Binding-site contacts:
Ligand atom C4 contacts residue ILE46 of chain 1.A at 4.1 Å (hydrophobic).
Ligand atom C26 contacts residue GLN188 of chain 1.A at 3.8 Å.
Ligand atom C1 contacts residue GLY81 of chain 1.A at 3.6 Å.
Ligand atom C1 contacts residue PRO86 of chain 1.A at 4.2 Å (hydrophobic).
Ligand atom C9 contacts residue VAL82 of chain 1.A at 3.6 Å (hydrophobic).
Ligand atom C22 contacts residue CLR1 of chain 1.D at 4.3 Å.
Ligand atom C26 contacts residue CYS96 of chain 1.A at 3.4 Å (hydrophobic).
Ligand atom C20 contacts residue THR90 of chain 1.A at 4.3 Å.
Ligand atom C18 contacts residue THR90 of chain 1.A at 4.2 Å.
Ligand atom O5 contacts residue CLR1 of chain 1.D at 3.8 Å.
Ligand atom C15 contacts residue CLR1 of chain 1.D at 3.8 Å.
Ligand atom O2 contacts residue MYS1 of chain 1.J at 3.6 Å.
Ligand atom C3 contacts residue VAL43 of chain 1.A at 3.9 Å (hydrophobic).
Ligand atom C1 contacts residue ALA42 of chain 1.A at 3.8 Å (hydrophobic).
Ligand atom C13 contacts residue CLR1 of chain 1.D at 3.7 Å.
Ligand atom C18 contacts residue ILE105 of chain 1.A at 4.3 Å (hydrophobic).
Ligand atom C10 contacts residue VAL82 of chain 1.A at 4.0 Å (hydrophobic).
Ligand atom C18 contacts residue PHE87 of chain 1.A at 4.2 Å (hydrophobic).
Ligand atom C18 contacts residue CLR1 of chain 1.D at 3.8 Å.
Ligand atom C11 contacts residue PRO86 of chain 1.A at 4.2 Å (hydrophobic).
Ligand atom C20 contacts residue CLR1 of chain 1.D at 4.3 Å.
Ligand atom O4 contacts residue CYS96 of chain 1.A at 3.3 Å (h-bond).
Ligand atom C21 contacts residue PHE95 of chain 1.A at 4.1 Å (hydrophobic).
Ligand atom O5 contacts residue GLN188 of chain 1.A at 3.3 Å (h-bond).
Ligand atom C22 contacts residue PHE95 of chain 1.A at 4.0 Å (hydrophobic).
Ligand atom O1 contacts residue CLR1 of chain 1.D at 3.2 Å.
Ligand atom C19 contacts residue THR90 of chain 1.A at 4.2 Å.
Ligand atom C25 contacts residue PHE95 of chain 1.A at 4.2 Å (hydrophobic).
Ligand atom C3 contacts residue ALA42 of chain 1.A at 4.3 Å (hydrophobic).
Ligand atom O5 contacts residue CYS96 of chain 1.A at 3.4 Å (h-bond).
Ligand atom C23 contacts residue MYS1 of chain 1.J at 3.9 Å.
Ligand atom C6 contacts residue VAL82 of chain 1.A at 4.3 Å (hydrophobic).
Ligand atom C25 contacts residue CYS96 of chain 1.A at 3.2 Å (hydrophobic).
Ligand atom C23 contacts residue PHE95 of chain 1.A at 4.0 Å (hydrophobic).
Ligand atom C17 contacts residue CLR1 of chain 1.D at 4.3 Å.
Ligand atom O4 contacts residue PHE95 of chain 1.A at 4.3 Å.
Ligand atom C5 contacts residue VAL82 of chain 1.A at 4.1 Å (hydrophobic).
Ligand atom C1 contacts residue LEU39 of chain 1.A at 4.0 Å (hydrophobic).
Ligand atom O1 contacts residue PHE95 of chain 1.A at 3.6 Å.
Ligand atom C13 contacts residue LEU83 of chain 1.A at 4.1 Å (hydrophobic).

Sequence of chain 1.A:
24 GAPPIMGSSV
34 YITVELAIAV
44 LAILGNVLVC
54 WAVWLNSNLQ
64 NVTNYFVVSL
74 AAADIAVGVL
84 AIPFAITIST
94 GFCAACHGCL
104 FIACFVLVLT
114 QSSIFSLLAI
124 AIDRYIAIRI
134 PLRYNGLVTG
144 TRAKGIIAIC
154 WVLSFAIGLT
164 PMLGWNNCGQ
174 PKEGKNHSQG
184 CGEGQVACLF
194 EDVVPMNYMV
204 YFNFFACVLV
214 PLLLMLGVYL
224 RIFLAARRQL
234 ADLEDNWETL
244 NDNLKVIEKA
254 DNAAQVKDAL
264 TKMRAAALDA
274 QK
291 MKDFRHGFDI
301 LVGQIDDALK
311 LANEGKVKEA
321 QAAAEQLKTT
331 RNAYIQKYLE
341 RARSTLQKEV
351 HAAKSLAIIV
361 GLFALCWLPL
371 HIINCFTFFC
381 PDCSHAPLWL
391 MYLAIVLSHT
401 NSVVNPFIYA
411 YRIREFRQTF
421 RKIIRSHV

A protein and the small-molecule ligand that binds it are described below.
Small molecule (SMILES): CC(C)CCC[C@@H](C)CCC[C@@H](C)CCC[C@@H](C)CCCC(=O)OC[C@@H](O)[C@@H](O)CO